Binding-site contacts:
Ligand atom OP1 contacts residue VAL65 of chain 1.A at 3.6 Å.
Ligand atom OP2 contacts residue GLY66 of chain 1.A at 3.8 Å.
Ligand atom OP2 contacts residue LYS68 of chain 1.A at 3.5 Å (salt-bridge).
Ligand atom O3' contacts residue VAL65 of chain 1.A at 3.8 Å.
Ligand atom O4' contacts residue ALA38 of chain 1.A at 3.6 Å.
Ligand atom P contacts residue LYS35 of chain 1.A at 3.7 Å.
Ligand atom O3' contacts residue ILE69 of chain 1.A at 3.6 Å.
Ligand atom OP1 contacts residue LYS68 of chain 1.A at 2.8 Å (salt-bridge).
Ligand atom OP1 contacts residue GLY64 of chain 1.A at 2.7 Å (h-bond).
Ligand atom O3' contacts residue GLY64 of chain 1.A at 3.4 Å.
Ligand atom C5' contacts residue GLY64 of chain 1.A at 3.3 Å.
Ligand atom OP2 contacts residue THR67 of chain 1.A at 3.8 Å.
Ligand atom OP3 contacts residue LYS35 of chain 1.A at 2.8 Å (salt-bridge).
Ligand atom C5' contacts residue TYR39 of chain 1.A at 3.5 Å (hydrophobic).
Ligand atom C3' contacts residue GLY66 of chain 1.A at 3.8 Å.
Ligand atom OP2 contacts residue VAL65 of chain 1.A at 3.5 Å (h-bond).
Ligand atom N1 contacts residue HIS34 of chain 1.A at 3.7 Å.
Ligand atom OP1 contacts residue PRO63 of chain 1.A at 3.6 Å.
Ligand atom P contacts residue LYS68 of chain 1.A at 3.6 Å.
Ligand atom OP1 contacts residue ILE69 of chain 1.A at 3.0 Å (h-bond).
Ligand atom C8 contacts residue LYS35 of chain 1.A at 3.8 Å.
Ligand atom C4' contacts residue GLY64 of chain 1.A at 3.3 Å.
Ligand atom OP1 contacts residue THR67 of chain 1.A at 3.6 Å.
Ligand atom OP1 contacts residue NA1 of chain 1.I at 2.7 Å (h-bond).
Ligand atom P contacts residue GLY64 of chain 1.A at 3.7 Å.
Ligand atom P contacts residue VAL65 of chain 1.A at 3.8 Å.
Ligand atom OP2 contacts residue LYS35 of chain 1.A at 3.7 Å.
Ligand atom OP1 contacts residue LYS68 of chain 1.A at 3.6 Å (salt-bridge).
Ligand atom OP2 contacts residue NA1 of chain 1.I at 3.7 Å.
Ligand atom C6 contacts residue HIS34 of chain 1.A at 3.7 Å.
Ligand atom C5' contacts residue GLY66 of chain 1.A at 3.4 Å.
Ligand atom O5' contacts residue GLY66 of chain 1.A at 3.5 Å.
Ligand atom P contacts residue GLY66 of chain 1.A at 3.5 Å.
Ligand atom OP2 contacts residue LYS68 of chain 1.A at 3.0 Å.
Ligand atom O6 contacts residue HIS34 of chain 1.A at 3.6 Å.
Ligand atom N3 contacts residue ALA38 of chain 1.A at 3.7 Å.
Ligand atom P contacts residue NA1 of chain 1.I at 3.6 Å.
Ligand atom OP1 contacts residue GLY66 of chain 1.A at 2.7 Å (h-bond).
Ligand atom O5' contacts residue LYS35 of chain 1.A at 3.6 Å.
Ligand atom P contacts residue LYS68 of chain 1.A at 3.8 Å.

Sequence of chain 1.A:
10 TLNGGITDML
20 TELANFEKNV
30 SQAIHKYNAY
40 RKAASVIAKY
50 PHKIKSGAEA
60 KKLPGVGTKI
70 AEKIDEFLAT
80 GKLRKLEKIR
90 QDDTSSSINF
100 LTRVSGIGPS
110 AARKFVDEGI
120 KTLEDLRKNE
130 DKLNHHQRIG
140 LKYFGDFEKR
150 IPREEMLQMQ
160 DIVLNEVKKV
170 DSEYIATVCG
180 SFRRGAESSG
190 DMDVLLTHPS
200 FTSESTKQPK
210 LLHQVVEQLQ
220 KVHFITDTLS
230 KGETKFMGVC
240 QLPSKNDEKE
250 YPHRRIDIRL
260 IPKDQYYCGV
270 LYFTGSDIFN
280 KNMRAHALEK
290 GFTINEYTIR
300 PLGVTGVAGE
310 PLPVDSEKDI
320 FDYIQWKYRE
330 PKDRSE

A protein and the small-molecule ligand that binds it are described below.
Small molecule (SMILES): Cc1cn([C@H]2C[C@H](O[P](=O)(O)OC[C@H]3O[C@@H](n4ccc(N)nc4=O)C[C@@H]3O[P](=O)(O)OC[C@H]3O[C@@H](n4cnc5c(=O)nc(N)[nH]c54)C[C@@H]3O[P](=O)(O)OC[C@H]3O[C@@H](n4cnc5c(=O)nc(N)[nH]c54)C[C@@H]3O)[C@@H](CO[P](=O)(O)O[C@H]3C[C@H](n4cnc5c(=O)nc(N)[nH]c54)O[C@@H]3COP(=O)(O)O)O2)c(=O)[nH]c1=O